The small molecule below binds the protein below.
Small molecule (SMILES): CC(=O)N[C@H]1[C@H](O[C@H]2[C@H](O)[C@@H](NC(C)=O)CO[C@@H]2CO)O[C@H](CO)[C@@H](O)[C@@H]1O

Sequence of chain 1.A:
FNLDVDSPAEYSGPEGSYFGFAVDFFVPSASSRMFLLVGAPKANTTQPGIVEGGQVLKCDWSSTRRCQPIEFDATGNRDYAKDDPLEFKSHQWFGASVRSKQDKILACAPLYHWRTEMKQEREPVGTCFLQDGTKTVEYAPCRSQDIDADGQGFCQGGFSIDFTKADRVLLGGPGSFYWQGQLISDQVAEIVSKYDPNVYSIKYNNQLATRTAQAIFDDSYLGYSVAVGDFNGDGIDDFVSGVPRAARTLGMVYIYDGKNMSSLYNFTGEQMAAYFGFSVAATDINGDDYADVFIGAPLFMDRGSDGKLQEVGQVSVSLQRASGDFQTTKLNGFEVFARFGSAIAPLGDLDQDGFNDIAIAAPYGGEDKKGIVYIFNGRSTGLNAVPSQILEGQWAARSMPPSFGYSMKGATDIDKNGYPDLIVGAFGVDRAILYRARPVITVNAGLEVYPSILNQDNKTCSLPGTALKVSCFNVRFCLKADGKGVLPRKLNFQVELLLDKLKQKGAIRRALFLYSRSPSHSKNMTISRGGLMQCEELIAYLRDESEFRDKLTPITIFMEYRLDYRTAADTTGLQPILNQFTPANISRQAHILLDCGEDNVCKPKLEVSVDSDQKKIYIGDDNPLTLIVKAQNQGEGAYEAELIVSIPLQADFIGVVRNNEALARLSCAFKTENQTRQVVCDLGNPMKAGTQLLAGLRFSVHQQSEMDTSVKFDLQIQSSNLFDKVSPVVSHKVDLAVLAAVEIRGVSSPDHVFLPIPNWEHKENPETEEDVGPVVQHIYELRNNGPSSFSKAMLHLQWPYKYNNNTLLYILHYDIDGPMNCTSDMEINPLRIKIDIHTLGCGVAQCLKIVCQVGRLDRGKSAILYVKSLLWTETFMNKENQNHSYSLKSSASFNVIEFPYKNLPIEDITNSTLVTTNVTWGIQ

Binding-site contacts:
Ligand atom C7 contacts residue ASN943 of chain 1.A at 4.0 Å.
Ligand atom O5 contacts residue ASN943 of chain 1.A at 2.4 Å (h-bond).
Ligand atom N2 contacts residue ASN943 of chain 1.A at 3.6 Å (h-bond).
Ligand atom C4 contacts residue ASN943 of chain 1.A at 4.2 Å.
Ligand atom C3 contacts residue ASN943 of chain 1.A at 3.4 Å.
Ligand atom C5 contacts residue ASN943 of chain 1.A at 3.7 Å.
Ligand atom O7 contacts residue ASN943 of chain 1.A at 3.6 Å (h-bond).
Ligand atom C1 contacts residue ASN943 of chain 1.A at 1.4 Å.
Ligand atom O3 contacts residue ASN943 of chain 1.A at 3.3 Å (h-bond).
Ligand atom C2 contacts residue ASN943 of chain 1.A at 2.5 Å.
Ligand atom O6 contacts residue ASN943 of chain 1.A at 3.9 Å.